Binding-site contacts:
Ligand atom C1 contacts residue TYR233 of chain 1.A at 3.6 Å (hydrophobic).
Ligand atom O3A contacts residue THR36 of chain 1.A at 3.4 Å (h-bond).
Ligand atom O3B contacts residue THR36 of chain 1.A at 4.0 Å.
Ligand atom C6 contacts residue GLY97 of chain 1.A at 4.1 Å.
Ligand atom PA contacts residue GLY35 of chain 1.A at 3.9 Å.
Ligand atom C1 contacts residue THR36 of chain 1.A at 4.1 Å.
Ligand atom C16 contacts residue PHE79 of chain 1.A at 4.1 Å (hydrophobic).
Ligand atom C19 contacts residue SER59 of chain 1.A at 3.8 Å.
Ligand atom C2 contacts residue SER59 of chain 1.A at 3.6 Å.
Ligand atom C19 contacts residue ALA55 of chain 1.A at 3.7 Å (hydrophobic).
Ligand atom O1A contacts residue GLY35 of chain 1.A at 3.4 Å (h-bond).
Ligand atom O3B contacts residue GLY35 of chain 1.A at 3.3 Å.
Ligand atom O2B contacts residue ARG37 of chain 1.A at 3.3 Å.
Ligand atom C19 contacts residue LEU56 of chain 1.A at 3.4 Å (hydrophobic).
Ligand atom O3B contacts residue ARG37 of chain 1.A at 4.1 Å.
Ligand atom C18 contacts residue GLY97 of chain 1.A at 3.3 Å.
Ligand atom O3B contacts residue TYR259 of chain 2.A at 3.5 Å (h-bond).
Ligand atom C3 contacts residue SER59 of chain 1.A at 3.9 Å.
Ligand atom O1A contacts residue ASP34 of chain 1.A at 3.7 Å.
Ligand atom C12 contacts residue PHE79 of chain 1.A at 3.6 Å (hydrophobic).
Ligand atom C17 contacts residue PHE51 of chain 1.A at 3.7 Å (hydrophobic).
Ligand atom PB contacts residue GLY35 of chain 1.A at 3.9 Å.
Ligand atom O3B contacts residue ARG38 of chain 1.A at 3.1 Å.
Ligand atom C11 contacts residue PHE79 of chain 1.A at 3.5 Å (hydrophobic).
Ligand atom C14 contacts residue THR36 of chain 1.A at 3.8 Å.
Ligand atom O1B contacts residue ARG38 of chain 1.A at 3.6 Å (salt-bridge).
Ligand atom O3A contacts residue GLY35 of chain 1.A at 3.2 Å.
Ligand atom O contacts residue ARG86 of chain 1.A at 3.9 Å.
Ligand atom C8 contacts residue PHE79 of chain 1.A at 4.0 Å (hydrophobic).
Ligand atom C20 contacts residue PHE51 of chain 1.A at 3.6 Å (hydrophobic).
Ligand atom C18 contacts residue LEU101 of chain 1.A at 3.8 Å (hydrophobic).
Ligand atom O2A contacts residue ARG86 of chain 1.A at 3.5 Å (salt-bridge).
Ligand atom C14 contacts residue ARG86 of chain 1.A at 4.0 Å.
Ligand atom C2 contacts residue PHE33 of chain 1.A at 4.0 Å (hydrophobic).
Ligand atom C20 contacts residue THR36 of chain 1.A at 3.6 Å.
Ligand atom O contacts residue THR36 of chain 1.A at 3.6 Å.
Ligand atom C2 contacts residue TYR233 of chain 1.A at 3.4 Å (hydrophobic).
Ligand atom C14 contacts residue PHE90 of chain 1.A at 4.0 Å (hydrophobic).
Ligand atom C16 contacts residue ILE78 of chain 1.A at 3.4 Å (hydrophobic).
Ligand atom C15 contacts residue ARG86 of chain 1.A at 3.4 Å.

Sequence of chain 1.A:
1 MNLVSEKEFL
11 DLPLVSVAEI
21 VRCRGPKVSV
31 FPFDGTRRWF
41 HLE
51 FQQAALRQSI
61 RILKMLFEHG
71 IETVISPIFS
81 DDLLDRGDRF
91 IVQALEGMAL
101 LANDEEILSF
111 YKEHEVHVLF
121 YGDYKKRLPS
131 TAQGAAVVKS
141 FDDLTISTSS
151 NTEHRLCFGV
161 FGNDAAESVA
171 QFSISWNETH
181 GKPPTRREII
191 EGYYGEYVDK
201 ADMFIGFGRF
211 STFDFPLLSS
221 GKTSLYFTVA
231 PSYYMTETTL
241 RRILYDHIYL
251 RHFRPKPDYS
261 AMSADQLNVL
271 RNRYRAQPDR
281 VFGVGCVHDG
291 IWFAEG

This small molecule binds to this protein.
Small molecule (SMILES): C/C(=C\COP(=O)(O)OP(=O)(O)O)CC[C@@]1(C)[C@@H]2CCCC(C)(C)C2=CC[C@@H]1C

Sequence of chain 2.A:
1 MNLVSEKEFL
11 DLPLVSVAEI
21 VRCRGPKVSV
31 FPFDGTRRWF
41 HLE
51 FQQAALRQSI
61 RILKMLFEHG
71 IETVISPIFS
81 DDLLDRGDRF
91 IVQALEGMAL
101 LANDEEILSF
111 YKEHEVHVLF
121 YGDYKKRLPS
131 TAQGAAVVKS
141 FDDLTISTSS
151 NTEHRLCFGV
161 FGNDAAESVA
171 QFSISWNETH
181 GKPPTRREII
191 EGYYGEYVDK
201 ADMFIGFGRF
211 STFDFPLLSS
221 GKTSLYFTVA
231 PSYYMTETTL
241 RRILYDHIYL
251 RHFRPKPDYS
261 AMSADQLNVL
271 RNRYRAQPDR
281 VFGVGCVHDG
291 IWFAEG